A protein and the small-molecule ligand that binds it are described below.
Small molecule (SMILES): CC(=O)NCCCC[C@@H]1NC(=O)[C@H](CC2=CN=C3C=CC=CC23)NC(=O)CSC[C@@H](C(=O)N[C@@H](CC2=CN=C3C=CC=CC23)C(=O)N[C@@H](CC(C)C)C(=O)N[C@@H](CCCCNC(C)=O)C(=O)N[C@@H](CCCN=C(N)N)C(=O)N[C@@H](CCCCNC(C)=O)C(=O)N[C@@H](CC(C)C)C(=O)N[C@@H](CC(C)C)C(=O)N[C@@H](CC(C)C)C(=O)N[C@@H](CCCN=C(N)N)C(N)=O)NC(=O)[C@H](CC2=c3ccccc3=NC2)NC(=O)[C@H](CC(N)=O)NC1=O

Binding-site contacts:
Ligand atom NE1 contacts residue TRP46 of chain 1.C at 2.7 Å (h-bond).
Ligand atom CH contacts residue ILE111 of chain 1.A at 3.5 Å (hydrophobic).
Ligand atom NE contacts residue LEU57 of chain 1.A at 3.5 Å (h-bond).
Ligand atom CA contacts residue GOL1 of chain 1.N at 3.6 Å.
Ligand atom N contacts residue ASP110 of chain 1.A at 3.0 Å (salt-bridge).
Ligand atom NE1 contacts residue TRP46 of chain 1.A at 2.8 Å (h-bond).
Ligand atom O contacts residue TRP46 of chain 1.C at 3.5 Å.
Ligand atom CE2 contacts residue TRP46 of chain 1.A at 3.6 Å (hydrophobic).
Ligand atom CB contacts residue ASP110 of chain 1.A at 3.3 Å.
Ligand atom CH2 contacts residue PRO51 of chain 1.C at 3.5 Å (hydrophobic).
Ligand atom O contacts residue LEU57 of chain 1.A at 3.6 Å.
Ligand atom CZ2 contacts residue GLN50 of chain 1.A at 3.6 Å.
Ligand atom CD2 contacts residue GLN50 of chain 1.A at 3.0 Å.
Ligand atom CH2 contacts residue GLN50 of chain 1.C at 3.6 Å.
Ligand atom O contacts residue TRP46 of chain 1.A at 3.5 Å.
Ligand atom CZ2 contacts residue PRO47 of chain 1.C at 3.3 Å (hydrophobic).
Ligand atom O contacts residue LEU57 of chain 1.C at 3.5 Å.
Ligand atom CG contacts residue GLN50 of chain 1.A at 3.4 Å.
Ligand atom OH contacts residue ILE111 of chain 1.C at 3.2 Å.
Ligand atom C contacts residue TRP46 of chain 1.A at 3.6 Å (hydrophobic).
Ligand atom NZ contacts residue PRO47 of chain 1.A at 3.1 Å (h-bond).
Ligand atom O contacts residue GLN50 of chain 1.C at 3.1 Å (h-bond).
Ligand atom CH3 contacts residue PRO47 of chain 1.A at 3.4 Å (hydrophobic).
Ligand atom NE contacts residue ASN105 of chain 1.C at 3.5 Å (h-bond).
Ligand atom O contacts residue ASP109 of chain 1.A at 3.4 Å (salt-bridge).
Ligand atom NH2 contacts residue ASN105 of chain 1.C at 2.9 Å (h-bond).
Ligand atom CD contacts residue ASP110 of chain 1.A at 3.4 Å.
Ligand atom OD1 contacts residue GOL1 of chain 1.N at 2.8 Å (h-bond).
Ligand atom CE3 contacts residue GLN50 of chain 1.A at 3.2 Å.
Ligand atom OH contacts residue ILE111 of chain 1.A at 3.4 Å.
Ligand atom CD2 contacts residue ASN105 of chain 1.A at 3.3 Å.
Ligand atom NZ contacts residue PRO47 of chain 1.C at 2.9 Å (h-bond).
Ligand atom CH contacts residue ILE111 of chain 1.C at 3.3 Å (hydrophobic).
Ligand atom NH2 contacts residue TRP46 of chain 1.C at 3.2 Å.
Ligand atom N contacts residue ASP109 of chain 1.A at 3.5 Å.
Ligand atom CE2 contacts residue GLN50 of chain 1.A at 3.4 Å.
Ligand atom CZ3 contacts residue PRO51 of chain 1.C at 3.5 Å (hydrophobic).
Ligand atom N contacts residue GOL1 of chain 1.N at 3.0 Å (h-bond).
Ligand atom CH3 contacts residue PRO47 of chain 1.C at 3.3 Å (hydrophobic).
Ligand atom CD1 contacts residue TRP46 of chain 1.C at 3.6 Å (hydrophobic).

Sequence of chain 1.C:
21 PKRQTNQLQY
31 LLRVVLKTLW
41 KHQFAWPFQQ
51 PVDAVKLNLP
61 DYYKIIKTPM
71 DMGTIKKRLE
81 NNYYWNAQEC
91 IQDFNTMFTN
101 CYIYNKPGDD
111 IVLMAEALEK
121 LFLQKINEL

Sequence of chain 1.A:
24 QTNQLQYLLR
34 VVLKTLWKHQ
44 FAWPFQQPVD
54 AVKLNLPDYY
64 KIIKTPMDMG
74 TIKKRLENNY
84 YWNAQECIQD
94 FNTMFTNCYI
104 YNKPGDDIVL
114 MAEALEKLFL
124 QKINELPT